Binding-site contacts:
Ligand atom C2 contacts residue GLY150 of chain 15.A at 3.8 Å.
Ligand atom O7 contacts residue THR156 of chain 15.A at 4.5 Å.
Ligand atom C6 contacts residue THR156 of chain 15.A at 4.0 Å.
Ligand atom C1 contacts residue MET151 of chain 15.A at 4.1 Å (hydrophobic).
Ligand atom C5 contacts residue MET151 of chain 15.A at 3.8 Å (hydrophobic).
Ligand atom C6 contacts residue ASP161 of chain 15.A at 3.6 Å.
Ligand atom O5 contacts residue MET151 of chain 15.A at 3.9 Å.
Ligand atom O7 contacts residue GLY150 of chain 15.A at 2.9 Å (h-bond).
Ligand atom C6 contacts residue THR156 of chain 15.A at 3.7 Å.
Ligand atom C2 contacts residue ASN154 of chain 15.A at 2.4 Å.
Ligand atom C8 contacts residue THR156 of chain 15.A at 4.5 Å.
Ligand atom O5 contacts residue ASN154 of chain 15.A at 2.3 Å (h-bond).
Ligand atom C1 contacts residue GLY150 of chain 15.A at 3.9 Å.
Ligand atom C6 contacts residue ASN157 of chain 15.A at 3.5 Å.
Ligand atom C1 contacts residue THR156 of chain 15.A at 4.3 Å.
Ligand atom O5 contacts residue THR156 of chain 15.A at 4.0 Å.
Ligand atom C4 contacts residue MET151 of chain 15.A at 3.9 Å (hydrophobic).
Ligand atom C1 contacts residue ASN154 of chain 15.A at 1.4 Å.
Ligand atom C5 contacts residue THR156 of chain 15.A at 3.9 Å.
Ligand atom C3 contacts residue MET151 of chain 15.A at 4.0 Å (hydrophobic).
Ligand atom C4 contacts residue ASN154 of chain 15.A at 4.2 Å.
Ligand atom O5 contacts residue ASN157 of chain 15.A at 4.3 Å.
Ligand atom O7 contacts residue HIS148 of chain 15.A at 3.6 Å (h-bond).
Ligand atom C7 contacts residue ASN154 of chain 15.A at 3.7 Å.
Ligand atom O6 contacts residue MET151 of chain 15.A at 4.2 Å.
Ligand atom C8 contacts residue GLY150 of chain 15.A at 3.8 Å.
Ligand atom C6 contacts residue MET151 of chain 15.A at 4.5 Å (hydrophobic).
Ligand atom C7 contacts residue GLY150 of chain 15.A at 3.1 Å.
Ligand atom O7 contacts residue ASN154 of chain 15.A at 4.0 Å.
Ligand atom C8 contacts residue ASN157 of chain 15.A at 3.9 Å.
Ligand atom N2 contacts residue ASN154 of chain 15.A at 2.9 Å (h-bond).
Ligand atom C3 contacts residue ASN154 of chain 15.A at 3.8 Å.
Ligand atom N2 contacts residue GLY150 of chain 15.A at 3.5 Å (h-bond).
Ligand atom C2 contacts residue MET151 of chain 15.A at 4.2 Å (hydrophobic).
Ligand atom O6 contacts residue THR156 of chain 15.A at 4.5 Å.
Ligand atom O5 contacts residue THR156 of chain 15.A at 4.0 Å.
Ligand atom C5 contacts residue ASN154 of chain 15.A at 3.6 Å.
Ligand atom C5 contacts residue THR156 of chain 15.A at 4.2 Å.

This small molecule binds to this protein.
Small molecule (SMILES): CC(=O)N[C@H]1[C@H](O[C@H]2[C@H](O)[C@@H](NC(C)=O)CO[C@@H]2CO[C@@H]2O[C@@H](C)[C@@H](O)[C@@H](O)[C@@H]2O)O[C@H](CO)[C@@H](O)[C@@H]1O

Sequence of chain 15.A:
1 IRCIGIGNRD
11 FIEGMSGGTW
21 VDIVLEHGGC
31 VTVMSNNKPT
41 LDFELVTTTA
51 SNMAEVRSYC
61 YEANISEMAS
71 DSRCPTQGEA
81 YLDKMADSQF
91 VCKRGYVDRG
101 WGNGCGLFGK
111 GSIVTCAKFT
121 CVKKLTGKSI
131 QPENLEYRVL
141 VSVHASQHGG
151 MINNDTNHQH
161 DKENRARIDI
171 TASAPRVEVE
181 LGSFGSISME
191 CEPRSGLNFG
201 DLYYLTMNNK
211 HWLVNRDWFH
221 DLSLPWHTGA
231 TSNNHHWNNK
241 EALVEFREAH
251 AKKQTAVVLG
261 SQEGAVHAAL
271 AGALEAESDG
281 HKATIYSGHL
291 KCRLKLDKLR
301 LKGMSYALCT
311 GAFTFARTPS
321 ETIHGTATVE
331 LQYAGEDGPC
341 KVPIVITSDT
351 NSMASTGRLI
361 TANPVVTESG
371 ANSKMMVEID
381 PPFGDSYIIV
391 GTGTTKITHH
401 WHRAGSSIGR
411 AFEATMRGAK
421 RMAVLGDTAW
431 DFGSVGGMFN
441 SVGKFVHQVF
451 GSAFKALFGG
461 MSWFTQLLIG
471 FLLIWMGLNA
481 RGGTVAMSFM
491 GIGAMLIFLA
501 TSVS